Sequence of chain 1.A:
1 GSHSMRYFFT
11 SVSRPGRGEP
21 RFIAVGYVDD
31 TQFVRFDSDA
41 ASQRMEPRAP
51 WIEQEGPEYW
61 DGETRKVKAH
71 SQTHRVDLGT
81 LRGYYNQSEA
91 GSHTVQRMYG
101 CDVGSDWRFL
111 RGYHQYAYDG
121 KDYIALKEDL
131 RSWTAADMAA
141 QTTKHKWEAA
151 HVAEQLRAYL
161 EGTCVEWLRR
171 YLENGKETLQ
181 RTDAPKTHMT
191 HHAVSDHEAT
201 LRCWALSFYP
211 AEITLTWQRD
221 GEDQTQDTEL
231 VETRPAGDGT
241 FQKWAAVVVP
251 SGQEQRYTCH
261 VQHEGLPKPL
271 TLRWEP

The protein below binds the small molecule below.
Small molecule (SMILES): CC[C@H](C)[C@H](NC(=O)CNC(=O)[C@@H](NC(=O)[C@H](CC(C)C)NC(=O)[C@@H](N)Cc1ccccc1)[C@@H](C)O)C(=O)NCC(=O)N[C@H](C(=O)N[C@H](C(=O)N[C@H](C(=O)N[C@H](C(=O)O)C(C)C)[C@@H](C)O)[C@@H](C)CC)[C@@H](C)CC

Binding-site contacts:
Ligand atom N contacts residue GLN155 of chain 1.A at 3.3 Å (h-bond).
Ligand atom O contacts residue LYS66 of chain 1.A at 2.5 Å (salt-bridge).
Ligand atom CG2 contacts residue VAL76 of chain 1.A at 3.3 Å (hydrophobic).
Ligand atom N contacts residue TYR99 of chain 1.A at 3.1 Å (h-bond).
Ligand atom CD2 contacts residue TYR7 of chain 1.A at 3.3 Å (hydrophobic).
Ligand atom N contacts residue ASP77 of chain 1.A at 2.8 Å (salt-bridge).
Ligand atom CB contacts residue ASP77 of chain 1.A at 3.3 Å.
Ligand atom CA contacts residue TYR7 of chain 1.A at 3.2 Å (hydrophobic).
Ligand atom CG contacts residue TRP167 of chain 1.A at 3.5 Å (hydrophobic).
Ligand atom O contacts residue TRP147 of chain 1.A at 3.0 Å (h-bond).
Ligand atom CD2 contacts residue LYS66 of chain 1.A at 3.4 Å.
Ligand atom CG2 contacts residue ARG97 of chain 1.A at 3.4 Å.
Ligand atom O contacts residue TYR159 of chain 1.A at 2.3 Å (h-bond).
Ligand atom CD1 contacts residue TRP167 of chain 1.A at 3.3 Å (hydrophobic).
Ligand atom CG2 contacts residue TYR99 of chain 1.A at 3.3 Å (hydrophobic).
Ligand atom N contacts residue GLU63 of chain 1.A at 2.7 Å (salt-bridge).
Ligand atom CA contacts residue GLU63 of chain 1.A at 3.4 Å.
Ligand atom O contacts residue HIS70 of chain 1.A at 3.0 Å (h-bond).
Ligand atom CD1 contacts residue VAL67 of chain 1.A at 3.5 Å (hydrophobic).
Ligand atom CB contacts residue TRP167 of chain 1.A at 3.4 Å (hydrophobic).
Ligand atom O contacts residue TRP147 of chain 1.A at 3.3 Å.
Ligand atom N contacts residue MET5 of chain 1.A at 3.4 Å (h-bond).
Ligand atom OG1 contacts residue TYR159 of chain 1.A at 3.2 Å.
Ligand atom C contacts residue ASP77 of chain 1.A at 3.4 Å.
Ligand atom CZ contacts residue LYS66 of chain 1.A at 3.2 Å.
Ligand atom OXT contacts residue TYR84 of chain 1.A at 3.5 Å (h-bond).
Ligand atom N contacts residue TYR7 of chain 1.A at 2.5 Å (h-bond).
Ligand atom CA contacts residue TYR159 of chain 1.A at 3.4 Å (hydrophobic).
Ligand atom CD1 contacts residue GLU63 of chain 1.A at 3.4 Å.
Ligand atom OXT contacts residue THR143 of chain 1.A at 2.9 Å (h-bond).
Ligand atom OG1 contacts residue LYS146 of chain 1.A at 2.8 Å (salt-bridge).
Ligand atom CB contacts residue TYR159 of chain 1.A at 3.4 Å (hydrophobic).
Ligand atom CA contacts residue ASP77 of chain 1.A at 3.0 Å.
Ligand atom CE1 contacts residue GLU63 of chain 1.A at 3.2 Å.
Ligand atom CE2 contacts residue LYS66 of chain 1.A at 3.0 Å.
Ligand atom O contacts residue LYS146 of chain 1.A at 2.9 Å (salt-bridge).
Ligand atom CG2 contacts residue ASP77 of chain 1.A at 3.3 Å.
Ligand atom CG2 contacts residue ASP77 of chain 1.A at 3.4 Å.
Ligand atom N contacts residue TYR171 of chain 1.A at 3.2 Å (h-bond).
Ligand atom CD1 contacts residue HIS70 of chain 1.A at 3.4 Å.